A protein and the small-molecule ligand that binds it are described below.
Small molecule (SMILES): CC(=O)N[C@@H]1[C@@H](O)[C@H](O)[C@@H](CO)O[C@H]1O

Sequence of chain 2.A:
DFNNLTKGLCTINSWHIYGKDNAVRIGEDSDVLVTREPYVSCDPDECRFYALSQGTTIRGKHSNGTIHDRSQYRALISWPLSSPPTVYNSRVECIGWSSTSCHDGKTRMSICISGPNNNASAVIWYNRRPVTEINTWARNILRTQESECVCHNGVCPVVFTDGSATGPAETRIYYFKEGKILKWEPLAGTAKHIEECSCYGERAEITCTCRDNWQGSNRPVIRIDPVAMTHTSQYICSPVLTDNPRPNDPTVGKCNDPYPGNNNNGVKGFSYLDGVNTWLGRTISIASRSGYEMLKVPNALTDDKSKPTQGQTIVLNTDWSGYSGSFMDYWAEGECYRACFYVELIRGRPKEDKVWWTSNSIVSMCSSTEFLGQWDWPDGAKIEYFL

Binding-site contacts:
Ligand atom O5 contacts residue TRP356 of chain 2.A at 4.5 Å.
Ligand atom C5 contacts residue TRP356 of chain 2.A at 4.4 Å (hydrophobic).
Ligand atom C7 contacts residue ASN64 of chain 2.A at 3.3 Å.
Ligand atom N2 contacts residue ASN64 of chain 2.A at 3.5 Å (h-bond).
Ligand atom N2 contacts residue TRP356 of chain 2.A at 3.6 Å.
Ligand atom C8 contacts residue TRP356 of chain 2.A at 3.3 Å (hydrophobic).
Ligand atom O7 contacts residue ASN64 of chain 2.A at 2.6 Å (h-bond).
Ligand atom C8 contacts residue ASN64 of chain 2.A at 4.4 Å.
Ligand atom C1 contacts residue TRP356 of chain 2.A at 3.8 Å (hydrophobic).
Ligand atom C1 contacts residue ASN64 of chain 2.A at 2.5 Å.
Ligand atom C2 contacts residue TRP356 of chain 2.A at 4.3 Å (hydrophobic).
Ligand atom C3 contacts residue TRP356 of chain 2.A at 4.0 Å (hydrophobic).
Ligand atom C7 contacts residue TRP356 of chain 2.A at 3.8 Å (hydrophobic).
Ligand atom O5 contacts residue ASN64 of chain 2.A at 3.3 Å (h-bond).
Ligand atom C2 contacts residue ASN64 of chain 2.A at 3.4 Å.